Binding-site contacts:
Ligand atom C6 contacts residue ASN19 of chain 11.Q at 4.0 Å.
Ligand atom C8 contacts residue TYR17 of chain 11.Q at 4.3 Å (hydrophobic).
Ligand atom O5 contacts residue ASN19 of chain 11.Q at 2.1 Å (h-bond).
Ligand atom O6 contacts residue ASN19 of chain 11.Q at 4.3 Å.
Ligand atom C4 contacts residue ASN19 of chain 11.Q at 4.5 Å.
Ligand atom C2 contacts residue ASN19 of chain 11.Q at 3.4 Å.
Ligand atom N2 contacts residue ASN19 of chain 11.Q at 4.1 Å.
Ligand atom C1 contacts residue ASN19 of chain 11.Q at 1.9 Å.
Ligand atom C3 contacts residue ASN19 of chain 11.Q at 4.4 Å.
Ligand atom C5 contacts residue ASN19 of chain 11.Q at 3.3 Å.

The protein below binds the small molecule below.
Small molecule (SMILES): CC(=O)N[C@H]1[C@H](O[C@H]2[C@H](O)[C@@H](NC(C)=O)CO[C@@H]2CO)O[C@H](CO)[C@@H](O)[C@@H]1O

Sequence of chain 11.Q:
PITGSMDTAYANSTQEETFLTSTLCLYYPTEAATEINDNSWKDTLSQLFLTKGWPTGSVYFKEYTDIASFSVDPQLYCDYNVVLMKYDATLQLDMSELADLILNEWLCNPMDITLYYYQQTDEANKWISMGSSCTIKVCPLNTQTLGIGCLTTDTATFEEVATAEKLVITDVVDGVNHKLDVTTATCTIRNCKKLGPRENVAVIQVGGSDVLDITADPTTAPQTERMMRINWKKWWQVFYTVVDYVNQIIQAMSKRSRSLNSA